Sequence of chain 1.B:
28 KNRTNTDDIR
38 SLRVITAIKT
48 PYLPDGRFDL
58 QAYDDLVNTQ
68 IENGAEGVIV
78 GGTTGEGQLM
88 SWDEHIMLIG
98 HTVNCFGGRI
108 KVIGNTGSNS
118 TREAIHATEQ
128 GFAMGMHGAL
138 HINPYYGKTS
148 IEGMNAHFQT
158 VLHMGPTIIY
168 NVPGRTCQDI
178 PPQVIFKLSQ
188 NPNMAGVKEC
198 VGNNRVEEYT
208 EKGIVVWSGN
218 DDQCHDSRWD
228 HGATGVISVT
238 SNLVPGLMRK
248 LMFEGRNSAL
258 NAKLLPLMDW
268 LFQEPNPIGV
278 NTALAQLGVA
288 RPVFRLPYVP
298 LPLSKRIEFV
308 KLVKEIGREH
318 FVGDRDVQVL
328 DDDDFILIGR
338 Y

Binding-site contacts:
Ligand atom C12 contacts residue GLN180 of chain 1.B at 3.8 Å.
Ligand atom O4 contacts residue LYS209 of chain 1.B at 4.1 Å.
Ligand atom N1 contacts residue PHE183 of chain 1.B at 3.5 Å.
Ligand atom C5 contacts residue GLN180 of chain 1.B at 3.8 Å.
Ligand atom C8 contacts residue LYS209 of chain 1.B at 4.2 Å.
Ligand atom C7 contacts residue PHE183 of chain 1.B at 3.3 Å (hydrophobic).
Ligand atom C9 contacts residue PHE183 of chain 1.B at 3.7 Å (hydrophobic).
Ligand atom C8 contacts residue PHE183 of chain 1.B at 3.5 Å (hydrophobic).
Ligand atom C3 contacts residue GLN180 of chain 1.B at 3.5 Å.
Ligand atom S1 contacts residue PHE183 of chain 1.B at 3.6 Å.
Ligand atom O2 contacts residue PHE183 of chain 1.B at 3.5 Å.
Ligand atom C4 contacts residue GLN180 of chain 1.B at 3.6 Å.
Ligand atom O2 contacts residue LYS209 of chain 1.B at 3.0 Å.
Ligand atom C4 contacts residue PHE183 of chain 1.B at 4.2 Å (hydrophobic).
Ligand atom C9 contacts residue LYS209 of chain 1.B at 4.3 Å.
Ligand atom C10 contacts residue LYS209 of chain 1.B at 4.3 Å.
Ligand atom C1 contacts residue GLN180 of chain 1.B at 3.5 Å.
Ligand atom C4 contacts residue PRO179 of chain 1.B at 4.2 Å (hydrophobic).
Ligand atom C2 contacts residue GLN180 of chain 1.B at 3.4 Å.
Ligand atom C6 contacts residue PHE183 of chain 1.B at 3.7 Å (hydrophobic).
Ligand atom O5 contacts residue PHE183 of chain 1.B at 3.2 Å.
Ligand atom C13 contacts residue GLN180 of chain 1.B at 3.5 Å.
Ligand atom C5 contacts residue PHE183 of chain 1.B at 4.4 Å (hydrophobic).
Ligand atom O1 contacts residue GLN180 of chain 1.B at 3.9 Å.
Ligand atom C11 contacts residue PHE183 of chain 1.B at 3.3 Å (hydrophobic).
Ligand atom C6 contacts residue GLN180 of chain 1.B at 4.4 Å.

This protein binds this small molecule.
Small molecule (SMILES): COc1ccc(/C=C2\SC(=O)N(CC(=O)O)C2=O)cc1